Binding-site contacts:
Ligand atom C4 contacts residue VAL37 of chain 1.B at 4.2 Å (hydrophobic).
Ligand atom C7 contacts residue ASP38 of chain 1.B at 4.3 Å.
Ligand atom C1 contacts residue TYR15 of chain 1.B at 4.0 Å (hydrophobic).
Ligand atom O3 contacts residue GLN170 of chain 1.B at 3.7 Å.
Ligand atom C3 contacts residue ASN70 of chain 1.B at 3.8 Å.
Ligand atom C5 contacts residue ASN70 of chain 1.B at 3.6 Å.
Ligand atom O3 contacts residue LEU35 of chain 1.B at 3.6 Å.
Ligand atom O5 contacts residue TYR15 of chain 1.B at 4.1 Å.
Ligand atom O6 contacts residue LEU35 of chain 1.B at 4.2 Å.
Ligand atom C1 contacts residue TYR15 of chain 1.B at 4.4 Å (hydrophobic).
Ligand atom O7 contacts residue LEU35 of chain 1.B at 4.2 Å.
Ligand atom C8 contacts residue ASP38 of chain 1.B at 3.9 Å.
Ligand atom C4 contacts residue ASN70 of chain 1.B at 4.3 Å.
Ligand atom O5 contacts residue ASN70 of chain 1.B at 2.4 Å (h-bond).
Ligand atom O6 contacts residue GLN68 of chain 1.B at 2.4 Å (h-bond).
Ligand atom N2 contacts residue ASN70 of chain 1.B at 3.0 Å (h-bond).
Ligand atom C7 contacts residue GLN68 of chain 1.B at 3.9 Å.
Ligand atom C6 contacts residue TYR15 of chain 1.B at 4.2 Å (hydrophobic).
Ligand atom C8 contacts residue GLN68 of chain 1.B at 3.1 Å.
Ligand atom C3 contacts residue TYR15 of chain 1.B at 3.9 Å (hydrophobic).
Ligand atom O6 contacts residue ASN70 of chain 1.B at 3.7 Å.
Ligand atom C1 contacts residue THR72 of chain 1.B at 4.2 Å.
Ligand atom C1 contacts residue ASN70 of chain 1.B at 1.4 Å.
Ligand atom O4 contacts residue TYR15 of chain 1.B at 4.2 Å.
Ligand atom N2 contacts residue ASP38 of chain 1.B at 3.6 Å (salt-bridge).
Ligand atom O7 contacts residue GLN68 of chain 1.B at 4.0 Å.
Ligand atom O3 contacts residue VAL37 of chain 1.B at 4.3 Å.
Ligand atom C3 contacts residue VAL37 of chain 1.B at 3.9 Å (hydrophobic).
Ligand atom C6 contacts residue GLN68 of chain 1.B at 3.0 Å.
Ligand atom O7 contacts residue ASN70 of chain 1.B at 3.8 Å.
Ligand atom O7 contacts residue THR74 of chain 1.B at 4.0 Å.
Ligand atom C5 contacts residue GLN68 of chain 1.B at 4.4 Å.
Ligand atom C2 contacts residue VAL37 of chain 1.B at 4.2 Å (hydrophobic).
Ligand atom O6 contacts residue TYR15 of chain 1.B at 3.4 Å (h-bond).
Ligand atom C1 contacts residue VAL37 of chain 1.B at 4.1 Å (hydrophobic).
Ligand atom C2 contacts residue ASN70 of chain 1.B at 2.5 Å.
Ligand atom C7 contacts residue ASN70 of chain 1.B at 3.5 Å.
Ligand atom O4 contacts residue VAL37 of chain 1.B at 3.4 Å.
Ligand atom O5 contacts residue VAL37 of chain 1.B at 3.9 Å.
Ligand atom O2 contacts residue GLN170 of chain 1.B at 4.2 Å.

The small molecule below binds the protein below.
Small molecule (SMILES): CC(=O)N[C@H]1[C@H](O[C@H]2[C@H](O)[C@@H](NC(C)=O)CO[C@@H]2CO)O[C@H](CO)[C@@H](O[C@@H]2O[C@H](CO[C@H]3O[C@H](CO)[C@@H](O)[C@H](O)[C@@H]3O)[C@@H](O)[C@H](O[C@H]3O[C@H](CO)[C@@H](O)[C@H](O)[C@@H]3O)[C@@H]2O)[C@@H]1O

Sequence of chain 1.B:
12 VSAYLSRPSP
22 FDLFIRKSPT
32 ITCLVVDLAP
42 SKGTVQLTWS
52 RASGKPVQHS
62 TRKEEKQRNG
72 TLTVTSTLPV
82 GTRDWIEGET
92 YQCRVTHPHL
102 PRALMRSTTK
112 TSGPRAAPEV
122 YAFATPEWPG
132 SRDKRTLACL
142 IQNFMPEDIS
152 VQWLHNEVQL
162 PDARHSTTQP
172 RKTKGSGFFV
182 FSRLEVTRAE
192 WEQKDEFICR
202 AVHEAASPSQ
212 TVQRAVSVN